Sequence of chain 1.G:
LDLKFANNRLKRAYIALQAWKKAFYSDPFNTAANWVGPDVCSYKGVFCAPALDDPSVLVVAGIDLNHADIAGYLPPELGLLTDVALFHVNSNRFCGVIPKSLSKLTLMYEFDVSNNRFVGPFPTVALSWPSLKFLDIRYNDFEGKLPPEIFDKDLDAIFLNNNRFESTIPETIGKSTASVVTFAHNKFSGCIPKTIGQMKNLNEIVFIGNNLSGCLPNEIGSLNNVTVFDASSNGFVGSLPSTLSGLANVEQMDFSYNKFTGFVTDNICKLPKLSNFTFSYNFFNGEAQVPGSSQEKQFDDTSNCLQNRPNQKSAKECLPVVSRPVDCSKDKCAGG

Sequence of chain 1.H:
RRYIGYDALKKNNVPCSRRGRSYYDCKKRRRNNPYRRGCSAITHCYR

This small molecule binds to this protein.
Small molecule (SMILES): CC(=O)N[C@@H]1[C@@H](O)[C@H](O)[C@@H](CO)O[C@H]1O

Binding-site contacts:
Ligand atom C7 contacts residue ASN310 of chain 1.G at 3.2 Å.
Ligand atom O5 contacts residue THR312 of chain 1.G at 4.2 Å.
Ligand atom O7 contacts residue GLN286 of chain 1.G at 3.6 Å (h-bond).
Ligand atom C5 contacts residue ASN310 of chain 1.G at 3.7 Å.
Ligand atom C8 contacts residue GLN334 of chain 1.G at 4.3 Å.
Ligand atom N2 contacts residue ASN310 of chain 1.G at 2.9 Å (h-bond).
Ligand atom O6 contacts residue TYR15 of chain 1.H at 4.3 Å.
Ligand atom C1 contacts residue THR312 of chain 1.G at 3.8 Å.
Ligand atom C7 contacts residue GLN286 of chain 1.G at 4.4 Å.
Ligand atom C2 contacts residue ASN310 of chain 1.G at 2.5 Å.
Ligand atom O7 contacts residue ASN310 of chain 1.G at 3.6 Å (h-bond).
Ligand atom C8 contacts residue ASN310 of chain 1.G at 3.5 Å.
Ligand atom C5 contacts residue ASP288 of chain 1.G at 4.5 Å.
Ligand atom C6 contacts residue ASP288 of chain 1.G at 3.7 Å.
Ligand atom C4 contacts residue ASN310 of chain 1.G at 4.2 Å.
Ligand atom O5 contacts residue ASP288 of chain 1.G at 4.5 Å.
Ligand atom C3 contacts residue ASN310 of chain 1.G at 3.8 Å.
Ligand atom O6 contacts residue ASP288 of chain 1.G at 4.4 Å.
Ligand atom O5 contacts residue ASN310 of chain 1.G at 2.4 Å (h-bond).
Ligand atom C1 contacts residue ASN310 of chain 1.G at 1.4 Å.